The small molecule below binds the protein below.
Small molecule (SMILES): CC(=O)N[C@@H]1[C@@H](O)[C@H](O)[C@@H](CO)O[C@H]1O

Binding-site contacts:
Ligand atom O5 contacts residue ASN654 of chain 1.A at 2.4 Å (h-bond).
Ligand atom C3 contacts residue ASN654 of chain 1.A at 3.8 Å.
Ligand atom C1 contacts residue ASN654 of chain 1.A at 1.4 Å.
Ligand atom C5 contacts residue ASN654 of chain 1.A at 3.7 Å.
Ligand atom C8 contacts residue ASN654 of chain 1.A at 4.4 Å.
Ligand atom N2 contacts residue ASN654 of chain 1.A at 2.9 Å (h-bond).
Ligand atom C2 contacts residue ASN654 of chain 1.A at 2.5 Å.
Ligand atom C7 contacts residue ASN654 of chain 1.A at 4.1 Å.
Ligand atom C7 contacts residue TYR652 of chain 1.A at 4.2 Å (hydrophobic).
Ligand atom C4 contacts residue ASN654 of chain 1.A at 4.2 Å.
Ligand atom C8 contacts residue TYR652 of chain 1.A at 3.3 Å (hydrophobic).

Sequence of chain 1.A:
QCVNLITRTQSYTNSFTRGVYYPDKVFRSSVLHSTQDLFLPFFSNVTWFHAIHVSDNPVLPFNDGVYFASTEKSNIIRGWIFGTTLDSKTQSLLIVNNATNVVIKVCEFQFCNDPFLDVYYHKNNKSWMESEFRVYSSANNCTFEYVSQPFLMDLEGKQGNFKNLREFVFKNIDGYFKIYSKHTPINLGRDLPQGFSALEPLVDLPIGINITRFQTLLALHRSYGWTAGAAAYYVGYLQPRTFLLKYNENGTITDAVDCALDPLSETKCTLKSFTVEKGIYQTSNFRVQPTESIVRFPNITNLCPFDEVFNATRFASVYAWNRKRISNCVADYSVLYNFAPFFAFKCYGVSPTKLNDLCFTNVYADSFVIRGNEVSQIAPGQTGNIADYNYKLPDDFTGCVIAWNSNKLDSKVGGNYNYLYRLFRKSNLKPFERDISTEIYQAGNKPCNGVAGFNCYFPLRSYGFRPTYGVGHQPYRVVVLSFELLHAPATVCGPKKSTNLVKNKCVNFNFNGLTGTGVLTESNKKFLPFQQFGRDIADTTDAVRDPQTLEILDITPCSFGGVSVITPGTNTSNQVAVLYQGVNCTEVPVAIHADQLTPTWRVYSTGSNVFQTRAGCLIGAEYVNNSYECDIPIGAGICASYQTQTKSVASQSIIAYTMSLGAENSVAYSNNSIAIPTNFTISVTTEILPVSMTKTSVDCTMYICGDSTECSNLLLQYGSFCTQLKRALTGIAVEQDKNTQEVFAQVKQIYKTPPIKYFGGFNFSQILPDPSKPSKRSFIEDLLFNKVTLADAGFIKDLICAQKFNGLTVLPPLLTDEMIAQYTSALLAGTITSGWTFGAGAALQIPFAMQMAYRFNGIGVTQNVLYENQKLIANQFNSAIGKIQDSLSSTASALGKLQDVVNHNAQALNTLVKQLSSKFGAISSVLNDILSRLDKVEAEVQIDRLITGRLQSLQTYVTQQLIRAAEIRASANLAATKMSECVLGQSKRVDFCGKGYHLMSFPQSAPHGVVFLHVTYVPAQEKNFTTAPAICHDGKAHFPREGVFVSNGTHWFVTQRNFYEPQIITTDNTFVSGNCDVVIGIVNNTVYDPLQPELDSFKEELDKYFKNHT